A protein and the small-molecule ligand that binds it are described below.
Small molecule (SMILES): C[C@H](N)CO

Sequence of chain 3.A:
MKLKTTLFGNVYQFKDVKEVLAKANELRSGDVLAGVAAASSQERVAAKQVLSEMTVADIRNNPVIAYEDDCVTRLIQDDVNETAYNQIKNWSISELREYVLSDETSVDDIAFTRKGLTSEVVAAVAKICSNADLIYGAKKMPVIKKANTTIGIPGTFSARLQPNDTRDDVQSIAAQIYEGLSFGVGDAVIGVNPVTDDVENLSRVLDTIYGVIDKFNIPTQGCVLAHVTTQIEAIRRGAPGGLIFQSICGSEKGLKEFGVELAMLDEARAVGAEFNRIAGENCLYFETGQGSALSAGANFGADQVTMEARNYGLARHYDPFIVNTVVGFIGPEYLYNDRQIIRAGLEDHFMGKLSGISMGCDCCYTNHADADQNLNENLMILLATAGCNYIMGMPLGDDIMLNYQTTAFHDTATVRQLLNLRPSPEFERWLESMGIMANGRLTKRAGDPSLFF

Binding-site contacts:
Ligand atom O contacts residue ARG160 of chain 3.A at 2.7 Å (salt-bridge).
Ligand atom CA contacts residue ARG160 of chain 3.A at 4.0 Å.
Ligand atom CA contacts residue VAL326 of chain 3.A at 4.1 Å (hydrophobic).
Ligand atom C contacts residue LEU225 of chain 3.A at 4.5 Å (hydrophobic).
Ligand atom O contacts residue GLU287 of chain 3.A at 2.7 Å (salt-bridge).
Ligand atom CA contacts residue ASP362 of chain 3.A at 3.6 Å.
Ligand atom C contacts residue GLU287 of chain 3.A at 3.5 Å.
Ligand atom O contacts residue ASN193 of chain 3.A at 3.0 Å (h-bond).
Ligand atom N contacts residue TYR404 of chain 3.A at 3.6 Å (h-bond).
Ligand atom C3 contacts residue VAL326 of chain 3.A at 3.5 Å (hydrophobic).
Ligand atom C3 contacts residue ASP362 of chain 3.A at 3.3 Å.
Ligand atom CA contacts residue GLN162 of chain 3.A at 3.7 Å.
Ligand atom C contacts residue ARG160 of chain 3.A at 3.5 Å.
Ligand atom O contacts residue GLN162 of chain 3.A at 4.2 Å.
Ligand atom O contacts residue LEU225 of chain 3.A at 3.1 Å.
Ligand atom C3 contacts residue GLN162 of chain 3.A at 4.3 Å.
Ligand atom C contacts residue LEU402 of chain 3.A at 3.8 Å (hydrophobic).
Ligand atom C3 contacts residue LEU402 of chain 3.A at 4.0 Å (hydrophobic).
Ligand atom C3 contacts residue GLU287 of chain 3.A at 4.5 Å.
Ligand atom C3 contacts residue PHE329 of chain 3.A at 3.3 Å (hydrophobic).
Ligand atom N contacts residue ARG160 of chain 3.A at 3.5 Å (salt-bridge).
Ligand atom N contacts residue ASP362 of chain 3.A at 2.9 Å (salt-bridge).
Ligand atom C3 contacts residue TYR404 of chain 3.A at 3.0 Å (hydrophobic).
Ligand atom N contacts residue GLU287 of chain 3.A at 3.0 Å (salt-bridge).
Ligand atom N contacts residue VAL326 of chain 3.A at 4.4 Å.
Ligand atom N contacts residue MET392 of chain 3.A at 3.5 Å (h-bond).
Ligand atom N contacts residue GLN162 of chain 3.A at 2.8 Å (h-bond).
Ligand atom CA contacts residue TYR404 of chain 3.A at 3.9 Å (hydrophobic).
Ligand atom C contacts residue ASN193 of chain 3.A at 3.2 Å.
Ligand atom CA contacts residue GLU287 of chain 3.A at 3.2 Å.
Ligand atom C contacts residue GLN162 of chain 3.A at 3.6 Å.